Sequence of chain 1.A:
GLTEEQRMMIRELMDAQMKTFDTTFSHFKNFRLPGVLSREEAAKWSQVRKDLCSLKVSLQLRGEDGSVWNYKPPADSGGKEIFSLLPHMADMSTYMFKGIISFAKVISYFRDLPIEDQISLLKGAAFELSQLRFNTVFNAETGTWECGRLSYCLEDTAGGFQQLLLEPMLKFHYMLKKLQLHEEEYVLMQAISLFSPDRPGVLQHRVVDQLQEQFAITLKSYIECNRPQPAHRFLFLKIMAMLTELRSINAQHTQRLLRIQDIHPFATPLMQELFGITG

Binding-site contacts:
Ligand atom F41 contacts residue LEU99 of chain 1.A at 3.6 Å.
Ligand atom F21 contacts residue LEU183 of chain 1.A at 3.9 Å.
Ligand atom C19 contacts residue LEU68 of chain 1.A at 3.6 Å (hydrophobic).
Ligand atom F35 contacts residue MET284 of chain 1.A at 4.0 Å.
Ligand atom F20 contacts residue LEU68 of chain 1.A at 3.2 Å.
Ligand atom F36 contacts residue LEU270 of chain 1.A at 3.4 Å.
Ligand atom C04 contacts residue PHE147 of chain 1.A at 3.5 Å (hydrophobic).
Ligand atom O13 contacts residue HIS186 of chain 1.A at 3.2 Å (h-bond).
Ligand atom F21 contacts residue LEU68 of chain 1.A at 3.0 Å.
Ligand atom C03 contacts residue TYR165 of chain 1.A at 3.6 Å (hydrophobic).
Ligand atom O13 contacts residue TRP158 of chain 1.A at 2.8 Å.
Ligand atom O42 contacts residue HIS266 of chain 1.A at 2.4 Å (h-bond).
Ligand atom F36 contacts residue MET284 of chain 1.A at 3.5 Å.
Ligand atom F20 contacts residue VAL70 of chain 1.A at 3.5 Å.
Ligand atom F20 contacts residue LEU167 of chain 1.A at 3.7 Å.
Ligand atom F22 contacts residue LEU68 of chain 1.A at 2.8 Å.
Ligand atom O14 contacts residue PHE147 of chain 1.A at 4.0 Å.
Ligand atom O42 contacts residue LEU270 of chain 1.A at 3.5 Å.
Ligand atom F37 contacts residue MET102 of chain 1.A at 3.2 Å.
Ligand atom F36 contacts residue PHE279 of chain 1.A at 3.1 Å.
Ligand atom F39 contacts residue ILE273 of chain 1.A at 3.7 Å.
Ligand atom C26 contacts residue HIS266 of chain 1.A at 3.9 Å.
Ligand atom C16 contacts residue TRP158 of chain 1.A at 3.9 Å (hydrophobic).
Ligand atom C03 contacts residue TRP158 of chain 1.A at 3.9 Å (hydrophobic).
Ligand atom F39 contacts residue PHE279 of chain 1.A at 3.8 Å.
Ligand atom C33 contacts residue HIS266 of chain 1.A at 3.7 Å.
Ligand atom C05 contacts residue MET105 of chain 1.A at 3.7 Å (hydrophobic).
Ligand atom C02 contacts residue TRP158 of chain 1.A at 3.6 Å (hydrophobic).
Ligand atom C27 contacts residue HIS266 of chain 1.A at 3.2 Å.
Ligand atom C04 contacts residue MET105 of chain 1.A at 3.6 Å (hydrophobic).
Ligand atom F41 contacts residue LEU65 of chain 1.A at 3.9 Å.
Ligand atom F35 contacts residue SER106 of chain 1.A at 3.8 Å.
Ligand atom F40 contacts residue LEU68 of chain 1.A at 3.9 Å.
Ligand atom C05 contacts residue PHE147 of chain 1.A at 3.9 Å (hydrophobic).
Ligand atom C04 contacts residue TYR165 of chain 1.A at 3.5 Å (hydrophobic).
Ligand atom C05 contacts residue MET102 of chain 1.A at 3.9 Å (hydrophobic).
Ligand atom O14 contacts residue GLN144 of chain 1.A at 2.8 Å (h-bond).
Ligand atom C03 contacts residue PHE147 of chain 1.A at 3.4 Å (hydrophobic).
Ligand atom F20 contacts residue TRP158 of chain 1.A at 3.5 Å.
Ligand atom C02 contacts residue PHE147 of chain 1.A at 3.9 Å (hydrophobic).

A protein and the small-molecule ligand that binds it are described below.
Small molecule (SMILES): O=S(=O)(c1ccccc1)N(CC(F)(F)F)c1ccc(C(O)(C(F)(F)F)C(F)(F)F)cc1